Sequence of chain 3.A:
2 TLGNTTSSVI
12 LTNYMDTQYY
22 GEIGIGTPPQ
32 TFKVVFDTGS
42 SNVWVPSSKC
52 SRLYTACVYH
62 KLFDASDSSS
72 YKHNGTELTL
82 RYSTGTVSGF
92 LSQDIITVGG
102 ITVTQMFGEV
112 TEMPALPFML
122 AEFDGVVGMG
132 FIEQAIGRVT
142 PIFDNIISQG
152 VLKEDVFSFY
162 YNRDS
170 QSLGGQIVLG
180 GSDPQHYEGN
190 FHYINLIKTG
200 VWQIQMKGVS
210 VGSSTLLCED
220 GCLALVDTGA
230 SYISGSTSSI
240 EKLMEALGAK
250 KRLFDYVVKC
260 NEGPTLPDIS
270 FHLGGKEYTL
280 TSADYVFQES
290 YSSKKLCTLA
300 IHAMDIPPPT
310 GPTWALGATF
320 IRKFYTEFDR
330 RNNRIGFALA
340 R

Binding-site contacts:
Ligand atom C10 contacts residue GLY228 of chain 3.A at 3.7 Å.
Ligand atom C25 contacts residue LEU224 of chain 3.A at 3.6 Å (hydrophobic).
Ligand atom O11 contacts residue SER84 of chain 3.A at 3.6 Å.
Ligand atom C35 contacts residue THR309 of chain 3.A at 3.4 Å.
Ligand atom O30 contacts residue THR18 of chain 3.A at 3.5 Å (h-bond).
Ligand atom O12 contacts residue TYR83 of chain 3.A at 3.6 Å.
Ligand atom C5 contacts residue TYR83 of chain 3.A at 3.7 Å (hydrophobic).
Ligand atom C34 contacts residue VAL127 of chain 3.A at 3.5 Å (hydrophobic).
Ligand atom C31 contacts residue SER230 of chain 3.A at 3.3 Å.
Ligand atom O24 contacts residue GLN19 of chain 3.A at 3.6 Å.
Ligand atom C25 contacts residue GLY40 of chain 3.A at 3.2 Å.
Ligand atom C36 contacts residue LEU121 of chain 3.A at 3.6 Å (hydrophobic).
Ligand atom C33 contacts residue ASP38 of chain 3.A at 3.5 Å.
Ligand atom C23 contacts residue ASP38 of chain 3.A at 3.3 Å.
Ligand atom N4 contacts residue ASP226 of chain 3.A at 3.6 Å (salt-bridge).
Ligand atom C32 contacts residue VAL36 of chain 3.A at 3.7 Å (hydrophobic).
Ligand atom C20 contacts residue GLY40 of chain 3.A at 3.6 Å.
Ligand atom O15 contacts residue THR85 of chain 3.A at 2.8 Å (h-bond).
Ligand atom C31 contacts residue GLY228 of chain 3.A at 3.6 Å.
Ligand atom N14 contacts residue ASP226 of chain 3.A at 2.8 Å (salt-bridge).
Ligand atom C37 contacts residue ALA229 of chain 3.A at 3.4 Å (hydrophobic).
Ligand atom C20 contacts residue LEU224 of chain 3.A at 3.7 Å (hydrophobic).
Ligand atom C36 contacts residue PRO118 of chain 3.A at 3.6 Å (hydrophobic).
Ligand atom C27 contacts residue GLY40 of chain 3.A at 3.5 Å.
Ligand atom O11 contacts residue ILE305 of chain 3.A at 3.3 Å.
Ligand atom O12 contacts residue SER84 of chain 3.A at 2.9 Å (h-bond).
Ligand atom C37 contacts residue THR227 of chain 3.A at 3.3 Å.
Ligand atom C31 contacts residue THR18 of chain 3.A at 3.4 Å.
Ligand atom N14 contacts residue ASP38 of chain 3.A at 2.7 Å (salt-bridge).
Ligand atom C23 contacts residue GLY40 of chain 3.A at 3.4 Å.
Ligand atom C35 contacts residue GLN135 of chain 3.A at 3.3 Å.
Ligand atom O30 contacts residue TYR20 of chain 3.A at 3.1 Å (h-bond).
Ligand atom C23 contacts residue ASP226 of chain 3.A at 3.7 Å.
Ligand atom C22 contacts residue GLY228 of chain 3.A at 3.4 Å.
Ligand atom C2 contacts residue THR85 of chain 3.A at 3.7 Å.
Ligand atom C22 contacts residue ASP226 of chain 3.A at 3.4 Å.
Ligand atom C36 contacts residue ALA122 of chain 3.A at 3.7 Å (hydrophobic).
Ligand atom C22 contacts residue ASP38 of chain 3.A at 3.4 Å.
Ligand atom C32 contacts residue GLY228 of chain 3.A at 3.3 Å.
Ligand atom O30 contacts residue GLN19 of chain 3.A at 3.5 Å.

The protein below binds the small molecule below.
Small molecule (SMILES): COCCCOc1cc(C(=O)N(C[C@@H]2CNC[C@H]2NS(=O)(=O)c2ccc(C)cc2)C(C)C)ccc1OC